A protein and the small-molecule ligand that binds it are described below.
Small molecule (SMILES): Cc1cn([C@H]2C[C@H](O[P](=O)(O)OC[C@H]3O[C@@H](n4ccc(N)nc4=O)C[C@@H]3O[P](=O)(O)OC[C@H]3O[C@@H](n4cnc5c(=O)nc(N)[nH]c54)C[C@@H]3O[P](=O)(O)OC[C@H]3O[C@@H](n4cnc5c(=O)nc(N)[nH]c54)C[C@@H]3O)[C@@H](CO[P](=O)(O)O[C@H]3C[C@H](n4cnc5c(=O)nc(N)[nH]c54)O[C@@H]3COP(=O)(O)O)O2)c(=O)[nH]c1=O

Sequence of chain 1.A:
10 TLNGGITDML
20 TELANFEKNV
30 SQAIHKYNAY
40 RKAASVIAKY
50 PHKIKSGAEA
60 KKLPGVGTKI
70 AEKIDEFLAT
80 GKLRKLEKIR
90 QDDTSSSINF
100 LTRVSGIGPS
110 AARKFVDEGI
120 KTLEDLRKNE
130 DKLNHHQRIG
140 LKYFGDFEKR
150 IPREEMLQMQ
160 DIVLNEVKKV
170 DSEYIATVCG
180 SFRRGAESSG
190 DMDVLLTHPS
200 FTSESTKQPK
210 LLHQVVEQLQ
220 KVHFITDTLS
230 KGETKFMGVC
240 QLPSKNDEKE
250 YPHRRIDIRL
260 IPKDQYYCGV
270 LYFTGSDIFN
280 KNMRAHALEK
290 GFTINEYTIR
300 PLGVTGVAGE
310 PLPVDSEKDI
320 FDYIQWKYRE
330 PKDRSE

Binding-site contacts:
Ligand atom O3' contacts residue GLY64 of chain 1.A at 3.5 Å (h-bond).
Ligand atom N7 contacts residue LYS35 of chain 1.A at 4.0 Å.
Ligand atom C4' contacts residue GLY64 of chain 1.A at 3.5 Å.
Ligand atom C5' contacts residue TYR39 of chain 1.A at 3.2 Å (hydrophobic).
Ligand atom OP1 contacts residue LEU62 of chain 1.A at 3.6 Å.
Ligand atom OP1 contacts residue LYS68 of chain 1.A at 3.5 Å (salt-bridge).
Ligand atom O3' contacts residue VAL65 of chain 1.A at 3.7 Å.
Ligand atom C5' contacts residue GLY64 of chain 1.A at 3.4 Å.
Ligand atom OP1 contacts residue LYS68 of chain 1.A at 3.3 Å (salt-bridge).
Ligand atom N3 contacts residue ALA38 of chain 1.A at 3.5 Å.
Ligand atom OP1 contacts residue THR67 of chain 1.A at 3.5 Å (h-bond).
Ligand atom OP1 contacts residue GLY64 of chain 1.A at 3.0 Å (h-bond).
Ligand atom C5' contacts residue GLY66 of chain 1.A at 3.5 Å.
Ligand atom C3' contacts residue GLY66 of chain 1.A at 3.7 Å.
Ligand atom OP1 contacts residue VAL65 of chain 1.A at 3.2 Å (h-bond).
Ligand atom O6 contacts residue HIS34 of chain 1.A at 3.9 Å.
Ligand atom OP1 contacts residue GLY66 of chain 1.A at 3.0 Å (h-bond).
Ligand atom OP2 contacts residue LYS68 of chain 1.A at 2.8 Å.
Ligand atom OP1 contacts residue LYS72 of chain 1.A at 3.6 Å (salt-bridge).
Ligand atom OP1 contacts residue PRO63 of chain 1.A at 3.5 Å.
Ligand atom C8 contacts residue LYS35 of chain 1.A at 3.8 Å.
Ligand atom P contacts residue LYS68 of chain 1.A at 3.4 Å.
Ligand atom P contacts residue VAL65 of chain 1.A at 3.7 Å.
Ligand atom O5' contacts residue LYS35 of chain 1.A at 3.9 Å.
Ligand atom O3' contacts residue GLY66 of chain 1.A at 3.9 Å.
Ligand atom OP2 contacts residue LYS68 of chain 1.A at 3.0 Å (salt-bridge).
Ligand atom O5' contacts residue GLY66 of chain 1.A at 3.6 Å.
Ligand atom OP2 contacts residue GLY66 of chain 1.A at 3.8 Å.
Ligand atom P contacts residue LYS68 of chain 1.A at 3.8 Å.
Ligand atom O3' contacts residue LYS68 of chain 1.A at 3.5 Å.
Ligand atom C3' contacts residue LYS68 of chain 1.A at 3.5 Å.
Ligand atom OP2 contacts residue VAL65 of chain 1.A at 3.7 Å.
Ligand atom P contacts residue GLY64 of chain 1.A at 3.9 Å.
Ligand atom OP1 contacts residue ILE69 of chain 1.A at 2.9 Å (h-bond).
Ligand atom O4' contacts residue ALA38 of chain 1.A at 3.6 Å.
Ligand atom OP2 contacts residue LYS35 of chain 1.A at 4.0 Å.
Ligand atom OP1 contacts residue NA1 of chain 1.I at 2.7 Å (h-bond).
Ligand atom O3' contacts residue ILE69 of chain 1.A at 3.8 Å.
Ligand atom OP3 contacts residue LYS35 of chain 1.A at 3.1 Å (salt-bridge).
Ligand atom P contacts residue GLY66 of chain 1.A at 3.8 Å.